Sequence of chain 2.A:
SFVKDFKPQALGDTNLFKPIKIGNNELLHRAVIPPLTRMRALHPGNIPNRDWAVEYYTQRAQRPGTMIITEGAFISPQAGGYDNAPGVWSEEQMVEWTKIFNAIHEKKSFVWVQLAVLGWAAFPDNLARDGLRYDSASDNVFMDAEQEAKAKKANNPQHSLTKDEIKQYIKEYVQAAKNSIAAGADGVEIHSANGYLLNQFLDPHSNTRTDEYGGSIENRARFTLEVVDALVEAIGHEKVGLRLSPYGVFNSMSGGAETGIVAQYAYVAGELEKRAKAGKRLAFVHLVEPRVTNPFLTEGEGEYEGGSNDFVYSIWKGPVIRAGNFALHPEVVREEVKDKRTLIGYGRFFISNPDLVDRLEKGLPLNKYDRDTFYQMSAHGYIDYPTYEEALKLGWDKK

This small molecule binds to this protein.
Small molecule (SMILES): C=C(C)c1ccc(C)c(O)c1

Binding-site contacts:
Ligand atom C8 contacts residue FMN1 of chain 2.M at 4.0 Å.
Ligand atom C4 contacts residue THR38 of chain 2.A at 3.3 Å.
Ligand atom C10 contacts residue LEU119 of chain 2.A at 4.2 Å (hydrophobic).
Ligand atom C9 contacts residue THR38 of chain 2.A at 3.6 Å.
Ligand atom C4 contacts residue FMN1 of chain 2.M at 4.1 Å.
Ligand atom O1 contacts residue TYR197 of chain 2.A at 3.1 Å.
Ligand atom O1 contacts residue ASN195 of chain 2.A at 2.8 Å (h-bond).
Ligand atom C6 contacts residue TYR197 of chain 2.A at 3.4 Å (hydrophobic).
Ligand atom C3 contacts residue THR38 of chain 2.A at 4.2 Å.
Ligand atom C10 contacts residue TYR83 of chain 2.A at 3.5 Å (hydrophobic).
Ligand atom C7 contacts residue TYR197 of chain 2.A at 3.9 Å (hydrophobic).
Ligand atom C4 contacts residue TYR197 of chain 2.A at 3.4 Å (hydrophobic).
Ligand atom C1 contacts residue ASN195 of chain 2.A at 4.1 Å.
Ligand atom C5 contacts residue THR38 of chain 2.A at 3.1 Å.
Ligand atom C9 contacts residue FMN1 of chain 2.M at 3.9 Å.
Ligand atom O1 contacts residue HIS192 of chain 2.A at 2.8 Å (h-bond).
Ligand atom C6 contacts residue HIS192 of chain 2.A at 3.7 Å.
Ligand atom C1 contacts residue FMN1 of chain 2.M at 3.3 Å.
Ligand atom O1 contacts residue FMN1 of chain 2.M at 3.0 Å.
Ligand atom C2 contacts residue TYR197 of chain 2.A at 3.2 Å (hydrophobic).
Ligand atom C7 contacts residue ASN195 of chain 2.A at 3.8 Å.
Ligand atom C1 contacts residue HIS192 of chain 2.A at 3.7 Å.
Ligand atom C6 contacts residue FMN1 of chain 2.M at 3.3 Å.
Ligand atom C8 contacts residue THR38 of chain 2.A at 3.1 Å.
Ligand atom C7 contacts residue PHE251 of chain 2.A at 3.9 Å (hydrophobic).
Ligand atom C2 contacts residue FMN1 of chain 2.M at 3.4 Å.
Ligand atom C7 contacts residue FMN1 of chain 2.M at 3.5 Å.
Ligand atom C7 contacts residue PHE297 of chain 2.A at 4.2 Å (hydrophobic).
Ligand atom C5 contacts residue FMN1 of chain 2.M at 3.6 Å.
Ligand atom C9 contacts residue GLY73 of chain 2.A at 3.8 Å.
Ligand atom C9 contacts residue ALA117 of chain 2.A at 3.7 Å (hydrophobic).
Ligand atom C4 contacts residue TYR376 of chain 2.A at 3.4 Å (hydrophobic).
Ligand atom C5 contacts residue TYR197 of chain 2.A at 3.7 Å (hydrophobic).
Ligand atom C1 contacts residue TYR197 of chain 2.A at 3.1 Å (hydrophobic).
Ligand atom C3 contacts residue TYR197 of chain 2.A at 3.1 Å (hydrophobic).
Ligand atom C10 contacts residue THR38 of chain 2.A at 3.3 Å.
Ligand atom C3 contacts residue FMN1 of chain 2.M at 3.7 Å.
Ligand atom C7 contacts residue PRO296 of chain 2.A at 4.0 Å (hydrophobic).
Ligand atom C6 contacts residue THR38 of chain 2.A at 4.0 Å.
Ligand atom C3 contacts residue TYR376 of chain 2.A at 3.4 Å (hydrophobic).